Sequence of chain 1.A:
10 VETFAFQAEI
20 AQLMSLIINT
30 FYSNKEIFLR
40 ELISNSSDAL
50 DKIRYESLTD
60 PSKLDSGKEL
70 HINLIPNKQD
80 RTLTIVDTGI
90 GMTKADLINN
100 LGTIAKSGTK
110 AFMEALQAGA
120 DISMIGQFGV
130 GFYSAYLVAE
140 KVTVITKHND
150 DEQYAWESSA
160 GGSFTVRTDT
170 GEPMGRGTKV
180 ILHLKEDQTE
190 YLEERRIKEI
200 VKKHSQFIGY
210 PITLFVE

A small-molecule ligand and the protein it binds are described below.
Small molecule (SMILES): Oc1ccc(-c2n[nH]c3cc(O)ccc23)cc1

Binding-site contacts:
Ligand atom N6 contacts residue THR177 of chain 1.A at 3.4 Å (h-bond).
Ligand atom C1 contacts residue MET91 of chain 1.A at 3.9 Å (hydrophobic).
Ligand atom C3 contacts residue ASP86 of chain 1.A at 3.6 Å.
Ligand atom C2 contacts residue MET91 of chain 1.A at 4.0 Å (hydrophobic).
Ligand atom C2 contacts residue THR177 of chain 1.A at 4.0 Å.
Ligand atom O15 contacts residue VAL179 of chain 1.A at 3.6 Å.
Ligand atom O15 contacts residue ASN44 of chain 1.A at 3.5 Å (h-bond).
Ligand atom C11 contacts residue MET91 of chain 1.A at 3.7 Å (hydrophobic).
Ligand atom C16 contacts residue MET91 of chain 1.A at 3.8 Å (hydrophobic).
Ligand atom C16 contacts residue LYS51 of chain 1.A at 3.7 Å.
Ligand atom C8 contacts residue ASN44 of chain 1.A at 3.7 Å.
Ligand atom C8 contacts residue ASP86 of chain 1.A at 3.9 Å.
Ligand atom C5 contacts residue MET91 of chain 1.A at 3.5 Å (hydrophobic).
Ligand atom C2 contacts residue ALA48 of chain 1.A at 3.9 Å (hydrophobic).
Ligand atom O15 contacts residue PHE131 of chain 1.A at 3.8 Å.
Ligand atom C14 contacts residue LEU100 of chain 1.A at 3.8 Å (hydrophobic).
Ligand atom C10 contacts residue MET91 of chain 1.A at 3.5 Å (hydrophobic).
Ligand atom C10 contacts residue GLY90 of chain 1.A at 3.4 Å.
Ligand atom C10 contacts residue ILE89 of chain 1.A at 3.8 Å (hydrophobic).
Ligand atom O17 contacts residue LYS51 of chain 1.A at 3.6 Å.
Ligand atom C3 contacts residue THR177 of chain 1.A at 3.8 Å.
Ligand atom C10 contacts residue ALA48 of chain 1.A at 3.9 Å (hydrophobic).
Ligand atom C14 contacts residue LYS51 of chain 1.A at 4.0 Å.
Ligand atom N7 contacts residue THR177 of chain 1.A at 3.5 Å.
Ligand atom N7 contacts residue ALA48 of chain 1.A at 3.7 Å.
Ligand atom N7 contacts residue ASP86 of chain 1.A at 2.8 Å (salt-bridge).
Ligand atom C13 contacts residue ILE89 of chain 1.A at 3.5 Å (hydrophobic).
Ligand atom C13 contacts residue GLY90 of chain 1.A at 3.2 Å.
Ligand atom C12 contacts residue VAL179 of chain 1.A at 4.0 Å (hydrophobic).
Ligand atom C11 contacts residue LEU100 of chain 1.A at 3.8 Å (hydrophobic).
Ligand atom N6 contacts residue ALA48 of chain 1.A at 3.2 Å.
Ligand atom C12 contacts residue ASN44 of chain 1.A at 3.4 Å.
Ligand atom O15 contacts residue LEU41 of chain 1.A at 3.3 Å.
Ligand atom C9 contacts residue ASN44 of chain 1.A at 3.5 Å.
Ligand atom C4 contacts residue MET91 of chain 1.A at 4.0 Å (hydrophobic).
Ligand atom N6 contacts residue ASP86 of chain 1.A at 3.9 Å.
Ligand atom C13 contacts residue MET91 of chain 1.A at 3.7 Å (hydrophobic).
Ligand atom C14 contacts residue GLY101 of chain 1.A at 3.9 Å.
Ligand atom O17 contacts residue ASP95 of chain 1.A at 4.0 Å.
Ligand atom C14 contacts residue MET91 of chain 1.A at 3.8 Å (hydrophobic).